Binding-site contacts:
Ligand atom O8 contacts residue ARG77 of chain 35.F at 3.9 Å.
Ligand atom C2 contacts residue GLY78 of chain 35.F at 4.2 Å.
Ligand atom C10 contacts residue TYR72 of chain 35.F at 4.1 Å (hydrophobic).
Ligand atom C4 contacts residue GLY78 of chain 35.F at 3.4 Å.
Ligand atom O4 contacts residue THR291 of chain 35.F at 3.3 Å.
Ligand atom O4 contacts residue TYR72 of chain 35.F at 4.3 Å.
Ligand atom O1B contacts residue ARG77 of chain 35.F at 2.9 Å (salt-bridge).
Ligand atom O1A contacts residue TYR72 of chain 35.F at 3.2 Å.
Ligand atom C6 contacts residue TYR72 of chain 35.F at 3.6 Å (hydrophobic).
Ligand atom C3 contacts residue GLY78 of chain 35.F at 4.2 Å.
Ligand atom O4 contacts residue ILE79 of chain 35.F at 3.5 Å (h-bond).
Ligand atom O1A contacts residue GLY78 of chain 35.F at 3.7 Å.
Ligand atom C3 contacts residue ARG77 of chain 35.F at 3.9 Å.
Ligand atom C7 contacts residue TYR72 of chain 35.F at 4.2 Å (hydrophobic).
Ligand atom O4 contacts residue ASN80 of chain 35.F at 4.2 Å.
Ligand atom O4 contacts residue HIS298 of chain 35.F at 3.1 Å (h-bond).
Ligand atom O1A contacts residue ARG77 of chain 35.F at 3.0 Å (salt-bridge).
Ligand atom O4 contacts residue GLY78 of chain 35.F at 3.1 Å.
Ligand atom O1B contacts residue TYR72 of chain 35.F at 4.1 Å.
Ligand atom O6 contacts residue ASN93 of chain 35.F at 2.9 Å (h-bond).
Ligand atom O8 contacts residue TYR72 of chain 35.F at 4.2 Å.
Ligand atom C11 contacts residue ASP85 of chain 34.F at 3.7 Å.
Ligand atom C1 contacts residue ARG77 of chain 35.F at 3.5 Å.
Ligand atom O10 contacts residue ASN293 of chain 35.F at 3.5 Å (h-bond).
Ligand atom C6 contacts residue THR94 of chain 35.F at 4.2 Å.
Ligand atom C4 contacts residue VAL296 of chain 35.F at 4.3 Å (hydrophobic).
Ligand atom O3 contacts residue ASN80 of chain 35.F at 4.0 Å.
Ligand atom C5 contacts residue ASN93 of chain 35.F at 4.2 Å.
Ligand atom O3 contacts residue GLY78 of chain 35.F at 3.7 Å.
Ligand atom C3 contacts residue HIS298 of chain 35.F at 4.1 Å.
Ligand atom C5 contacts residue TYR72 of chain 35.F at 3.6 Å (hydrophobic).
Ligand atom C3 contacts residue GLY78 of chain 35.F at 4.0 Å.
Ligand atom O4 contacts residue VAL296 of chain 35.F at 3.8 Å.
Ligand atom C4 contacts residue TYR72 of chain 35.F at 3.5 Å (hydrophobic).
Ligand atom C3 contacts residue VAL296 of chain 35.F at 3.5 Å (hydrophobic).
Ligand atom O10 contacts residue THR291 of chain 35.F at 3.7 Å.
Ligand atom C1 contacts residue TYR72 of chain 35.F at 3.8 Å (hydrophobic).
Ligand atom C4 contacts residue HIS298 of chain 35.F at 4.1 Å.
Ligand atom C6 contacts residue ASN93 of chain 35.F at 3.1 Å.
Ligand atom N5 contacts residue TYR72 of chain 35.F at 3.1 Å (h-bond).

The small molecule below binds the protein below.
Small molecule (SMILES): CC(=O)N[C@H]1[C@H]([C@H](O)[C@H](O)CO)O[C@@](O[C@H]2[C@@H](O)[C@@H](CO)O[C@@H](O[C@H]3[C@H](O)[C@@H](O)[C@H](O)O[C@@H]3CO)[C@@H]2O)(C(=O)O)C[C@@H]1O

Sequence of chain 35.F:
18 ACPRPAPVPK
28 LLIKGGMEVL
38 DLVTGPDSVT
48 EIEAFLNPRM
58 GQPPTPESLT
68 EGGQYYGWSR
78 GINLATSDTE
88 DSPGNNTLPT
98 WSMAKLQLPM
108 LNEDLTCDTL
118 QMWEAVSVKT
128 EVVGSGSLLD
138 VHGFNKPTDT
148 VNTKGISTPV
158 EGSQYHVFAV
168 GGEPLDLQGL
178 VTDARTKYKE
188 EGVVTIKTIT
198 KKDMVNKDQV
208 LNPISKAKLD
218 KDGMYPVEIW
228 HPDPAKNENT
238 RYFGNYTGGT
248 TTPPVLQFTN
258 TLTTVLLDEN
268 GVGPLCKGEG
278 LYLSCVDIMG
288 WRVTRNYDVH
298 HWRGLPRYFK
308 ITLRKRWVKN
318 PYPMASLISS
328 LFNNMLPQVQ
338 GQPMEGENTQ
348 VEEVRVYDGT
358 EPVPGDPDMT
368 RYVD

Sequence of chain 34.F:
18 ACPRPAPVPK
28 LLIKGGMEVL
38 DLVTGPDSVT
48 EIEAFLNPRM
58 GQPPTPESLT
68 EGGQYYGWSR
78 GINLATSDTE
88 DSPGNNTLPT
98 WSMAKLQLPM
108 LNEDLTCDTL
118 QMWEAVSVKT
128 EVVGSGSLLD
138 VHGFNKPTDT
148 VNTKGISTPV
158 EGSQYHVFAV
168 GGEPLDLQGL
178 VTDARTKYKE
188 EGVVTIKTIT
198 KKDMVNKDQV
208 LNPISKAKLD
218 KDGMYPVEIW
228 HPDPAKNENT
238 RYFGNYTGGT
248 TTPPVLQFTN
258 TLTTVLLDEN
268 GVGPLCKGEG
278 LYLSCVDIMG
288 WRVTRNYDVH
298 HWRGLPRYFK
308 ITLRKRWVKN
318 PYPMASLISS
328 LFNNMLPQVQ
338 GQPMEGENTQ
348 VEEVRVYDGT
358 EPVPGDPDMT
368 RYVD